This protein binds this small molecule.
Small molecule (SMILES): CC(C)CCC[C@@H](C)[C@H]1CC[C@H]2[C@@H]3CC=C4C[C@@H](O)CC[C@]4(C)[C@H]3CC[C@]12C

Binding-site contacts:
Ligand atom C17 contacts residue ILE324 of chain 1.A at 3.7 Å (hydrophobic).
Ligand atom C5 contacts residue LEU328 of chain 1.A at 4.5 Å (hydrophobic).
Ligand atom C3 contacts residue LEU328 of chain 1.A at 4.0 Å (hydrophobic).
Ligand atom C6 contacts residue LEU328 of chain 1.A at 4.0 Å (hydrophobic).
Ligand atom C23 contacts residue ILE324 of chain 1.A at 4.5 Å (hydrophobic).
Ligand atom C27 contacts residue SER320 of chain 1.A at 3.8 Å.
Ligand atom C4 contacts residue LEU328 of chain 1.A at 4.2 Å (hydrophobic).
Ligand atom C16 contacts residue ILE324 of chain 1.A at 4.1 Å (hydrophobic).
Ligand atom C12 contacts residue ILE324 of chain 1.A at 4.2 Å (hydrophobic).
Ligand atom C14 contacts residue ILE324 of chain 1.A at 3.7 Å (hydrophobic).
Ligand atom C24 contacts residue SER320 of chain 1.A at 3.6 Å.
Ligand atom C23 contacts residue SER320 of chain 1.A at 4.0 Å.
Ligand atom C15 contacts residue ILE324 of chain 1.A at 4.1 Å (hydrophobic).
Ligand atom C27 contacts residue LEU316 of chain 1.A at 4.4 Å (hydrophobic).
Ligand atom C13 contacts residue ILE324 of chain 1.A at 4.1 Å (hydrophobic).
Ligand atom C25 contacts residue SER320 of chain 1.A at 3.3 Å.
Ligand atom C7 contacts residue ILE324 of chain 1.A at 4.3 Å (hydrophobic).

Sequence of chain 1.A:
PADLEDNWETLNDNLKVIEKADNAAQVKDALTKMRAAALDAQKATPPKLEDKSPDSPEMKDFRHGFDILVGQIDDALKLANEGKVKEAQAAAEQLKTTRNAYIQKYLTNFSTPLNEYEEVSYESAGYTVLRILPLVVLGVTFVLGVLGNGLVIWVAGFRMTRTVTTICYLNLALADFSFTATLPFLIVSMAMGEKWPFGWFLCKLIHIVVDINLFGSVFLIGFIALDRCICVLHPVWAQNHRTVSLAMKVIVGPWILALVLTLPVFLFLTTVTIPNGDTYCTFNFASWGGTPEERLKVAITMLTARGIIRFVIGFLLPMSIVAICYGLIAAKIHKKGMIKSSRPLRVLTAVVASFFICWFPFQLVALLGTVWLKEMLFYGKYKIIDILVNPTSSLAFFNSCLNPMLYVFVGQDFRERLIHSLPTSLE